A small-molecule ligand and the protein it binds are described below.
Small molecule (SMILES): CC(=O)N[C@@H]1[C@@H](O)[C@H](O)[C@@H](CO)O[C@H]1O

Binding-site contacts:
Ligand atom C3 contacts residue ASN139 of chain 1.A at 3.9 Å.
Ligand atom C4 contacts residue ASN139 of chain 1.A at 4.4 Å.
Ligand atom O5 contacts residue ASN139 of chain 1.A at 2.5 Å (h-bond).
Ligand atom C7 contacts residue ASN139 of chain 1.A at 3.4 Å.
Ligand atom C2 contacts residue ASN139 of chain 1.A at 2.5 Å.
Ligand atom O7 contacts residue ASN139 of chain 1.A at 3.4 Å.
Ligand atom C5 contacts residue ASN139 of chain 1.A at 3.8 Å.
Ligand atom C8 contacts residue ASN139 of chain 1.A at 4.5 Å.
Ligand atom C1 contacts residue ASN139 of chain 1.A at 1.5 Å.
Ligand atom N2 contacts residue ASN139 of chain 1.A at 2.9 Å (h-bond).

Sequence of chain 1.A:
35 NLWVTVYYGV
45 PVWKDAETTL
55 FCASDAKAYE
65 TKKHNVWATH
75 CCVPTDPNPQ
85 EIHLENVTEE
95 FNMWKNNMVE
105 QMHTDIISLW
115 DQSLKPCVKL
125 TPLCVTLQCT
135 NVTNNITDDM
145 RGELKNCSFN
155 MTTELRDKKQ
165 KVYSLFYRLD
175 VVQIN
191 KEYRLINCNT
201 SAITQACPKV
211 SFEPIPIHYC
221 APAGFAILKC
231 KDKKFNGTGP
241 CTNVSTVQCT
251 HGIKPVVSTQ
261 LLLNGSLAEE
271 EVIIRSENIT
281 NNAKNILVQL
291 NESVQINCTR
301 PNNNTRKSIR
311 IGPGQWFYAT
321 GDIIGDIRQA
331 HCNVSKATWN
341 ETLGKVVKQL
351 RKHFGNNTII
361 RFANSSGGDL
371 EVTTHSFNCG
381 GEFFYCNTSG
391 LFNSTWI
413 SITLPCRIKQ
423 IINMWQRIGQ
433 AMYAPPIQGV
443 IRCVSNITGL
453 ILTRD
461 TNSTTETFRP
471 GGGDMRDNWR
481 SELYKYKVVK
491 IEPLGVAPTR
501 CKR